Sequence of chain 1.B:
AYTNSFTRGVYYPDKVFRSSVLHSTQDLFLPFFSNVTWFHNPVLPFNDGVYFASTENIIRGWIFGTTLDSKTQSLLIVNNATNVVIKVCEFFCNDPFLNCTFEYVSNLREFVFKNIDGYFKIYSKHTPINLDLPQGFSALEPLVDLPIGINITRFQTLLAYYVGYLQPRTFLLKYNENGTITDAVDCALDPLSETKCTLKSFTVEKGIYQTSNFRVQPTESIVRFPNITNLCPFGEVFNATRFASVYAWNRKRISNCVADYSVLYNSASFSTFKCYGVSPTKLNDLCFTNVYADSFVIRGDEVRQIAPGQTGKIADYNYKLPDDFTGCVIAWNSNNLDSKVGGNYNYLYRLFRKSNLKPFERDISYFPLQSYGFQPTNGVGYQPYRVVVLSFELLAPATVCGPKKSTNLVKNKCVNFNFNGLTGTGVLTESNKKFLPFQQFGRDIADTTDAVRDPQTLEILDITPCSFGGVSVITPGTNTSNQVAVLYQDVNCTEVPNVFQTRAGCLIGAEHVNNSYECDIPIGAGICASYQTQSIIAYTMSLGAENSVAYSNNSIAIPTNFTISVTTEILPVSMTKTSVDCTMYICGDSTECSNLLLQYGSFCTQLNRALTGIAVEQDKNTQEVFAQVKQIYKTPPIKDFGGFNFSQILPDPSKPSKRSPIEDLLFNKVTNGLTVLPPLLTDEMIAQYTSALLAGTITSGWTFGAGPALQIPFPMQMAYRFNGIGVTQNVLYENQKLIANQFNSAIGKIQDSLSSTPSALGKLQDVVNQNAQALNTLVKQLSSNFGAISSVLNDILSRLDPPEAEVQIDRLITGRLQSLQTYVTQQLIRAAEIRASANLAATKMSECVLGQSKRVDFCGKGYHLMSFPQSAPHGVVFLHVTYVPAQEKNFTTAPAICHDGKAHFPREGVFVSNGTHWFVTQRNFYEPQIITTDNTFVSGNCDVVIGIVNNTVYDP

This small molecule binds to this protein.
Small molecule (SMILES): CC(=O)N[C@@H]1[C@@H](O)[C@H](O)[C@@H](CO)O[C@H]1O

Binding-site contacts:
Ligand atom N2 contacts residue GLN580 of chain 1.B at 2.9 Å (h-bond).
Ligand atom C7 contacts residue ASN331 of chain 1.B at 3.3 Å.
Ligand atom C8 contacts residue ASN331 of chain 1.B at 3.9 Å.
Ligand atom C8 contacts residue PRO579 of chain 1.B at 3.6 Å (hydrophobic).
Ligand atom C3 contacts residue GLN580 of chain 1.B at 3.9 Å.
Ligand atom C7 contacts residue GLN580 of chain 1.B at 3.6 Å.
Ligand atom C4 contacts residue ASN331 of chain 1.B at 4.3 Å.
Ligand atom N2 contacts residue ASN331 of chain 1.B at 2.9 Å (h-bond).
Ligand atom C8 contacts residue GLN580 of chain 1.B at 3.5 Å.
Ligand atom O3 contacts residue GLN580 of chain 1.B at 4.0 Å.
Ligand atom C2 contacts residue GLN580 of chain 1.B at 3.9 Å.
Ligand atom O7 contacts residue ASN331 of chain 1.B at 3.2 Å (h-bond).
Ligand atom O5 contacts residue ASN331 of chain 1.B at 2.4 Å (h-bond).
Ligand atom C2 contacts residue ASN331 of chain 1.B at 2.5 Å.
Ligand atom C5 contacts residue ASN331 of chain 1.B at 3.7 Å.
Ligand atom C3 contacts residue ASN331 of chain 1.B at 3.9 Å.
Ligand atom C1 contacts residue ASN331 of chain 1.B at 1.5 Å.
Ligand atom C8 contacts residue THR581 of chain 1.B at 4.4 Å.